The protein below binds the small molecule below.
Small molecule (SMILES): OC1C(O)C(O)C(O)C(O)C1O

Binding-site contacts:
Ligand atom O5 contacts residue ARG163 of chain 1.A at 3.3 Å (salt-bridge).
Ligand atom C3 contacts residue TYR200 of chain 1.A at 3.9 Å (hydrophobic).
Ligand atom C3 contacts residue HIS32 of chain 1.A at 4.2 Å.
Ligand atom O6 contacts residue TYR200 of chain 1.A at 4.1 Å.
Ligand atom C3 contacts residue ARG69 of chain 1.A at 4.0 Å.
Ligand atom C4 contacts residue ARG163 of chain 1.A at 3.9 Å.
Ligand atom C5 contacts residue ASP198 of chain 1.A at 4.1 Å.
Ligand atom O4 contacts residue ARG163 of chain 1.A at 2.9 Å (salt-bridge).
Ligand atom C2 contacts residue ARG69 of chain 1.A at 4.0 Å.
Ligand atom C4 contacts residue ARG69 of chain 1.A at 3.5 Å.
Ligand atom O2 contacts residue ARG69 of chain 1.A at 2.8 Å (salt-bridge).
Ligand atom C4 contacts residue ASP198 of chain 1.A at 3.5 Å.
Ligand atom O1 contacts residue TYR200 of chain 1.A at 3.8 Å.
Ligand atom O2 contacts residue HIS32 of chain 1.A at 2.9 Å (h-bond).
Ligand atom C5 contacts residue ARG163 of chain 1.A at 4.1 Å.
Ligand atom O3 contacts residue HIS32 of chain 1.A at 3.4 Å (h-bond).
Ligand atom O3 contacts residue ASP198 of chain 1.A at 2.8 Å (salt-bridge).
Ligand atom C2 contacts residue TYR200 of chain 1.A at 3.8 Å (hydrophobic).
Ligand atom C1 contacts residue TYR200 of chain 1.A at 3.6 Å (hydrophobic).
Ligand atom O3 contacts residue PHE232 of chain 1.A at 4.0 Å.
Ligand atom O5 contacts residue LYS115 of chain 1.A at 3.5 Å.
Ligand atom O2 contacts residue ASP33 of chain 1.A at 4.2 Å.
Ligand atom O4 contacts residue ARG69 of chain 1.A at 4.3 Å.
Ligand atom C6 contacts residue ARG69 of chain 1.A at 4.4 Å.
Ligand atom O3 contacts residue TYR200 of chain 1.A at 4.3 Å.
Ligand atom O4 contacts residue TRP178 of chain 1.A at 3.8 Å.
Ligand atom C3 contacts residue ASP198 of chain 1.A at 3.3 Å.
Ligand atom C2 contacts residue HIS32 of chain 1.A at 3.7 Å.
Ligand atom O4 contacts residue ASP198 of chain 1.A at 2.5 Å (salt-bridge).
Ligand atom C5 contacts residue ARG69 of chain 1.A at 4.4 Å.
Ligand atom C5 contacts residue TYR200 of chain 1.A at 4.3 Å (hydrophobic).
Ligand atom O3 contacts residue ARG69 of chain 1.A at 3.9 Å.

Sequence of chain 1.A:
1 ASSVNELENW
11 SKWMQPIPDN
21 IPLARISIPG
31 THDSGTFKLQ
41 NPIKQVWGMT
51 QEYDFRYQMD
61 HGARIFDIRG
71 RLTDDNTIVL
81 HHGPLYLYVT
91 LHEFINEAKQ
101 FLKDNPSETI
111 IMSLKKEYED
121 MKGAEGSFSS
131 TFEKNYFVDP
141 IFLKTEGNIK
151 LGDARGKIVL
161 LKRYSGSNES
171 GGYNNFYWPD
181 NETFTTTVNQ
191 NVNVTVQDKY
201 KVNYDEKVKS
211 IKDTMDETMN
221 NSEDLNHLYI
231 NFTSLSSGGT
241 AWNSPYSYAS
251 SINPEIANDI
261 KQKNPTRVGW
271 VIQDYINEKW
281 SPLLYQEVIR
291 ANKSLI